Sequence of chain 60.Q:
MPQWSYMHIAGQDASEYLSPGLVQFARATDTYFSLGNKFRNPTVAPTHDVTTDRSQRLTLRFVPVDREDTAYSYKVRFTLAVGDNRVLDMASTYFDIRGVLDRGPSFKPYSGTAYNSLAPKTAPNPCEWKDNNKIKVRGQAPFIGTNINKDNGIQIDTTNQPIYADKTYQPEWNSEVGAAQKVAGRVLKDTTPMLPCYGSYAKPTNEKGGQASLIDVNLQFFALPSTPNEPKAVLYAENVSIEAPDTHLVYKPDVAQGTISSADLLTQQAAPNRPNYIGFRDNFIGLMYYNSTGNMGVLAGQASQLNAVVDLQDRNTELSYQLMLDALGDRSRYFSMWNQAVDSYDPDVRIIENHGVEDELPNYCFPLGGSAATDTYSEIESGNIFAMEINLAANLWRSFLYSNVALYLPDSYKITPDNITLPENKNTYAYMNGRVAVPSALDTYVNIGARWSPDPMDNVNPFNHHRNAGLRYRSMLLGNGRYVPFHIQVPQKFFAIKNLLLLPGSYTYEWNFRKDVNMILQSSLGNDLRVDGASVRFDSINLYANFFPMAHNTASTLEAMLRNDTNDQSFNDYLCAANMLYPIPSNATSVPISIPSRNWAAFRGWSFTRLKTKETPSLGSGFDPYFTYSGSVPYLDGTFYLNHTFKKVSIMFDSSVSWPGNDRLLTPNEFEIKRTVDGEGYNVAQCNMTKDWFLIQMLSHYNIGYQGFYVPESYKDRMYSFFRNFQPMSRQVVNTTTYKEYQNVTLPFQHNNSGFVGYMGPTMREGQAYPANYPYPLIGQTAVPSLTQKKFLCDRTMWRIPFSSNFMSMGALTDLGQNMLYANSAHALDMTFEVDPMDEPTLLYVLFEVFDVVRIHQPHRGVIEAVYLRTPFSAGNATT

Binding-site contacts:
Ligand atom CA contacts residue TYR619 of chain 60.R at 4.2 Å (hydrophobic).
Ligand atom CG contacts residue ASN617 of chain 60.R at 3.7 Å.
Ligand atom CB contacts residue LEU620 of chain 60.R at 3.8 Å (hydrophobic).
Ligand atom CD contacts residue ASN617 of chain 60.R at 3.1 Å.
Ligand atom CD contacts residue CYS621 of chain 60.R at 3.5 Å (hydrophobic).
Ligand atom CA contacts residue ASN617 of chain 60.R at 4.1 Å.
Ligand atom CA contacts residue CYS621 of chain 60.R at 3.2 Å (hydrophobic).
Ligand atom CA contacts residue TYR619 of chain 60.R at 4.1 Å (hydrophobic).
Ligand atom NE2 contacts residue ARG845 of chain 60.R at 4.0 Å.
Ligand atom C contacts residue ARG649 of chain 60.R at 3.9 Å.
Ligand atom O contacts residue TYR619 of chain 60.R at 2.7 Å.
Ligand atom N contacts residue TYR619 of chain 60.R at 3.6 Å.
Ligand atom CD2 contacts residue GLU894 of chain 60.R at 3.7 Å.
Ligand atom CB contacts residue TYR619 of chain 60.R at 3.7 Å (hydrophobic).
Ligand atom C contacts residue ARG845 of chain 60.R at 4.1 Å.
Ligand atom N contacts residue ASP618 of chain 60.R at 3.4 Å (salt-bridge).
Ligand atom NE2 contacts residue GLU894 of chain 60.R at 4.2 Å.
Ligand atom CD2 contacts residue ARG845 of chain 60.R at 4.0 Å.
Ligand atom ND1 contacts residue LEU348 of chain 60.R at 3.6 Å.
Ligand atom CD contacts residue ARG46 of chain 60.Q at 3.3 Å.
Ligand atom CG contacts residue ARG46 of chain 60.Q at 3.1 Å.
Ligand atom CB contacts residue ARG649 of chain 60.R at 4.1 Å.
Ligand atom O contacts residue ALA857 of chain 60.R at 3.7 Å.
Ligand atom CG contacts residue CYS621 of chain 60.R at 3.9 Å (hydrophobic).
Ligand atom N contacts residue ASN617 of chain 60.R at 2.9 Å (h-bond).
Ligand atom CB contacts residue CYS621 of chain 60.R at 3.5 Å (hydrophobic).
Ligand atom CB contacts residue GLU894 of chain 60.R at 3.4 Å.
Ligand atom N contacts residue TYR619 of chain 60.R at 3.5 Å (h-bond).
Ligand atom N contacts residue ARG649 of chain 60.R at 4.2 Å.
Ligand atom CB contacts residue PHE896 of chain 60.R at 4.0 Å (hydrophobic).
Ligand atom ND1 contacts residue GLU894 of chain 60.R at 3.5 Å (salt-bridge).
Ligand atom CG contacts residue GLU894 of chain 60.R at 3.2 Å.
Ligand atom CE1 contacts residue GLU894 of chain 60.R at 4.1 Å.
Ligand atom CB contacts residue ARG649 of chain 60.R at 4.2 Å.
Ligand atom CE1 contacts residue LEU348 of chain 60.R at 3.5 Å (hydrophobic).
Ligand atom N contacts residue CYS621 of chain 60.R at 3.0 Å (h-bond).
Ligand atom C contacts residue TYR619 of chain 60.R at 3.2 Å (hydrophobic).
Ligand atom O contacts residue ARG649 of chain 60.R at 3.3 Å (salt-bridge).
Ligand atom CB contacts residue ALA857 of chain 60.R at 4.2 Å (hydrophobic).
Ligand atom CB contacts residue TYR619 of chain 60.R at 4.0 Å (hydrophobic).

Sequence of chain 60.R:
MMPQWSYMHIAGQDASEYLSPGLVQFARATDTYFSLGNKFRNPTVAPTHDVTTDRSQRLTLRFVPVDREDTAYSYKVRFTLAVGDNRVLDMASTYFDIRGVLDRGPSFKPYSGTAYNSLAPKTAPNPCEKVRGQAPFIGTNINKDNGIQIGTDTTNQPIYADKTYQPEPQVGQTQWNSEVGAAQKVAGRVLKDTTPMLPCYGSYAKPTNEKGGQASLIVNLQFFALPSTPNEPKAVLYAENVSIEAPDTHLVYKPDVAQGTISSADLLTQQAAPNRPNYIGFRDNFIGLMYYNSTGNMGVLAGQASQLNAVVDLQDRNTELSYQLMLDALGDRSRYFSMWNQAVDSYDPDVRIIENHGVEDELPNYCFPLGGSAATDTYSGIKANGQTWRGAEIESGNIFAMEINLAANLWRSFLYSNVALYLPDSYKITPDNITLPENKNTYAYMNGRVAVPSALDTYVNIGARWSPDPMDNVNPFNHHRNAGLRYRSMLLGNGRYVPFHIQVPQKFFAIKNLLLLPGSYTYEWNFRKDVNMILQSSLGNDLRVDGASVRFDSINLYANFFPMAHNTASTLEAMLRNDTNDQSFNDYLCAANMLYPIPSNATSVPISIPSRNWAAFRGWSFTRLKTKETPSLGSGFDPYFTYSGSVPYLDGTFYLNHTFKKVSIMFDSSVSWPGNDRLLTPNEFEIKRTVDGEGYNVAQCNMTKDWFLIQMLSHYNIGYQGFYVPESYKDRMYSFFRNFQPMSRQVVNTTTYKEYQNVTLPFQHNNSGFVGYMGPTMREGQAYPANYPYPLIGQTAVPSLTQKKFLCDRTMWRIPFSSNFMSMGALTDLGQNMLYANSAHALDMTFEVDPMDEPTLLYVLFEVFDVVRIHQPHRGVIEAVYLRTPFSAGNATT

This small molecule binds to this protein.
Small molecule (SMILES): NC(N)=NCCC[C@H](NC(=O)[C@@H]1CCCN1)C(=O)N[C@H](C=O)Cc1cnc[nH]1